A protein and the small-molecule ligand that binds it are described below.
Small molecule (SMILES): CCCCCCCCCCCC[N+](C)(C)CCCS(=O)(=O)O

Sequence of chain 12.A:
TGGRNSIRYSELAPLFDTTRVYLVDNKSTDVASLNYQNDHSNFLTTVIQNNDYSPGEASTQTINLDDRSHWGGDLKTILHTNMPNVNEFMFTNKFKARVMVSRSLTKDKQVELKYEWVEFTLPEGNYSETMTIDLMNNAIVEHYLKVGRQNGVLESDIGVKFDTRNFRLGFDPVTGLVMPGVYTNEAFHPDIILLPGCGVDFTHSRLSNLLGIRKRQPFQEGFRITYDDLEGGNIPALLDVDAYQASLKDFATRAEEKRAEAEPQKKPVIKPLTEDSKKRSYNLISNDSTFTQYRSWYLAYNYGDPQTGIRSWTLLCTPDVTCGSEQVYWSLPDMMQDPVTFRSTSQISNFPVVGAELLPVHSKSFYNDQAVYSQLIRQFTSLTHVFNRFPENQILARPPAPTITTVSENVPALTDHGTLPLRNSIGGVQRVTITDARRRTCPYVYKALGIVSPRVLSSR

Binding-site contacts:
Ligand atom O1S contacts residue TRP374 of chain 12.A at 4.0 Å.
Ligand atom C2 contacts residue ARG224 of chain 12.A at 4.0 Å.
Ligand atom S1 contacts residue GLY222 of chain 12.A at 3.8 Å.
Ligand atom C2 contacts residue TRP374 of chain 12.A at 4.0 Å (hydrophobic).
Ligand atom O1S contacts residue GLY222 of chain 12.A at 3.0 Å (h-bond).
Ligand atom C3 contacts residue ASP229 of chain 12.A at 4.4 Å.
Ligand atom O2S contacts residue LYS215 of chain 12.A at 3.1 Å (salt-bridge).
Ligand atom S1 contacts residue LYS215 of chain 12.A at 4.1 Å.
Ligand atom O1S contacts residue ARG224 of chain 12.A at 2.9 Å (salt-bridge).
Ligand atom O3S contacts residue ARG224 of chain 12.A at 3.8 Å.
Ligand atom C1 contacts residue ARG224 of chain 12.A at 4.1 Å.
Ligand atom O2S contacts residue GLY222 of chain 12.A at 3.4 Å (h-bond).
Ligand atom S1 contacts residue TRP374 of chain 12.A at 4.4 Å.
Ligand atom O1S contacts residue LYS215 of chain 12.A at 3.9 Å.
Ligand atom S1 contacts residue ARG224 of chain 12.A at 4.0 Å.
Ligand atom N1 contacts residue TRP374 of chain 12.A at 3.5 Å.
Ligand atom C3 contacts residue TRP374 of chain 12.A at 4.0 Å (hydrophobic).
Ligand atom O1S contacts residue PHE223 of chain 12.A at 3.2 Å.
Ligand atom C1 contacts residue TRP374 of chain 12.A at 3.3 Å (hydrophobic).